A protein and the small-molecule ligand that binds it are described below.
Small molecule (SMILES): CC(=O)C(=O)O

Binding-site contacts:
Ligand atom C contacts residue TYR45 of chain 1.B at 3.6 Å (hydrophobic).
Ligand atom O3 contacts residue ARG160 of chain 1.B at 2.5 Å (salt-bridge).
Ligand atom C contacts residue ASP87 of chain 1.B at 3.8 Å.
Ligand atom CA contacts residue TYR45 of chain 1.B at 3.0 Å (hydrophobic).
Ligand atom O contacts residue SER47 of chain 1.B at 2.5 Å (h-bond).
Ligand atom OXT contacts residue GLY48 of chain 1.B at 3.2 Å (h-bond).
Ligand atom O3 contacts residue TYR45 of chain 1.B at 3.3 Å (h-bond).
Ligand atom OXT contacts residue SER47 of chain 1.B at 3.0 Å (h-bond).
Ligand atom O3 contacts residue MG1 of chain 1.G at 2.4 Å.
Ligand atom CB contacts residue TYR45 of chain 1.B at 3.2 Å (hydrophobic).
Ligand atom O contacts residue GLY49 of chain 1.B at 4.2 Å.
Ligand atom C contacts residue MG1 of chain 1.G at 3.1 Å.
Ligand atom O3 contacts residue HIS115 of chain 1.B at 4.1 Å.
Ligand atom CB contacts residue PHE188 of chain 1.B at 4.2 Å (hydrophobic).
Ligand atom C contacts residue SER47 of chain 1.B at 3.1 Å.
Ligand atom CA contacts residue ASP87 of chain 1.B at 3.7 Å.
Ligand atom O contacts residue PRO238 of chain 1.B at 3.4 Å.
Ligand atom CB contacts residue LEU236 of chain 1.B at 4.4 Å (hydrophobic).
Ligand atom C contacts residue GLY49 of chain 1.B at 3.8 Å.
Ligand atom C contacts residue GLY48 of chain 1.B at 3.8 Å.
Ligand atom O contacts residue GLY48 of chain 1.B at 4.2 Å.
Ligand atom CB contacts residue ASN212 of chain 1.B at 4.0 Å.
Ligand atom OXT contacts residue ASP87 of chain 1.B at 3.3 Å (salt-bridge).
Ligand atom CA contacts residue MG1 of chain 1.G at 3.1 Å.
Ligand atom CA contacts residue ARG160 of chain 1.B at 3.5 Å.
Ligand atom CB contacts residue PRO238 of chain 1.B at 4.1 Å (hydrophobic).
Ligand atom OXT contacts residue TYR45 of chain 1.B at 4.4 Å.
Ligand atom OXT contacts residue GLY49 of chain 1.B at 2.7 Å (h-bond).
Ligand atom O contacts residue LEU239 of chain 1.B at 4.5 Å.
Ligand atom CB contacts residue ARG160 of chain 1.B at 3.9 Å.
Ligand atom OXT contacts residue ASP60 of chain 1.B at 4.3 Å.
Ligand atom C contacts residue PRO238 of chain 1.B at 4.5 Å (hydrophobic).
Ligand atom O3 contacts residue ASP87 of chain 1.B at 3.0 Å (salt-bridge).
Ligand atom O contacts residue TYR45 of chain 1.B at 3.9 Å.
Ligand atom O contacts residue MG1 of chain 1.G at 4.3 Å.
Ligand atom OXT contacts residue GLY50 of chain 1.B at 4.5 Å.
Ligand atom OXT contacts residue MG1 of chain 1.G at 2.5 Å.

Sequence of chain 1.B:
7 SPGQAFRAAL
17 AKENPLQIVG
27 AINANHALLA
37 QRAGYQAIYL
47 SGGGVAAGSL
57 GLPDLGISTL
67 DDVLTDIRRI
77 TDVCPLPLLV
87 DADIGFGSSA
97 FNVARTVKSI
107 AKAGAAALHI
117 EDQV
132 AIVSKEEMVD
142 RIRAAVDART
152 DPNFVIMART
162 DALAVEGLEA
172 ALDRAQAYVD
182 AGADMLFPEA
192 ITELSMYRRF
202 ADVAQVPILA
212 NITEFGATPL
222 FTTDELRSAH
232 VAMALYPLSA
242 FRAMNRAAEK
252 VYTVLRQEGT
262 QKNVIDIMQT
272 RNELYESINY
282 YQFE